Binding-site contacts:
Ligand atom C6B contacts residue ILE125 of chain 26.A at 3.3 Å (hydrophobic).
Ligand atom C31 contacts residue LEU103 of chain 26.A at 4.1 Å (hydrophobic).
Ligand atom C2C contacts residue ILE101 of chain 26.A at 4.2 Å (hydrophobic).
Ligand atom C2B contacts residue TYR147 of chain 26.A at 3.4 Å (hydrophobic).
Ligand atom C2C contacts residue MET217 of chain 26.A at 3.9 Å (hydrophobic).
Ligand atom C4A contacts residue MET146 of chain 26.A at 4.0 Å (hydrophobic).
Ligand atom C5A contacts residue TYR145 of chain 26.A at 3.7 Å (hydrophobic).
Ligand atom N2 contacts residue MET217 of chain 26.A at 3.1 Å (h-bond).
Ligand atom C4 contacts residue LEU103 of chain 26.A at 3.6 Å (hydrophobic).
Ligand atom CL1 contacts residue ILE239 of chain 26.A at 4.0 Å.
Ligand atom C3 contacts residue MET217 of chain 26.A at 4.2 Å (hydrophobic).
Ligand atom N3A contacts residue TYR147 of chain 26.A at 4.1 Å.
Ligand atom C5B contacts residue ILE125 of chain 26.A at 3.5 Å (hydrophobic).
Ligand atom O1B contacts residue ILE125 of chain 26.A at 4.1 Å.
Ligand atom C3B contacts residue ILE125 of chain 26.A at 4.3 Å (hydrophobic).
Ligand atom C2A contacts residue PHE182 of chain 26.A at 4.1 Å (hydrophobic).
Ligand atom C5B contacts residue ILE220 of chain 26.A at 4.3 Å (hydrophobic).
Ligand atom C3B contacts residue TYR147 of chain 26.A at 3.3 Å (hydrophobic).
Ligand atom C3C contacts residue ILE101 of chain 26.A at 3.8 Å (hydrophobic).
Ligand atom C5A contacts residue LEU127 of chain 26.A at 3.8 Å (hydrophobic).
Ligand atom C31 contacts residue MET195 of chain 26.A at 3.9 Å (hydrophobic).
Ligand atom C2A contacts residue ILE220 of chain 26.A at 4.1 Å (hydrophobic).
Ligand atom O1A contacts residue LEU127 of chain 26.A at 4.1 Å.
Ligand atom C3 contacts residue LEU103 of chain 26.A at 4.3 Å (hydrophobic).
Ligand atom CL2 contacts residue TYR147 of chain 26.A at 2.4 Å.
Ligand atom C2B contacts residue ILE125 of chain 26.A at 4.1 Å (hydrophobic).
Ligand atom C5 contacts residue MET217 of chain 26.A at 3.8 Å (hydrophobic).
Ligand atom N3A contacts residue PHE182 of chain 26.A at 4.1 Å.
Ligand atom N2 contacts residue ASN215 of chain 26.A at 4.0 Å.
Ligand atom O1A contacts residue ILE239 of chain 26.A at 4.3 Å.
Ligand atom C4A contacts residue TYR145 of chain 26.A at 3.7 Å (hydrophobic).
Ligand atom O1 contacts residue MET217 of chain 26.A at 2.7 Å (h-bond).
Ligand atom C2B contacts residue ILE184 of chain 26.A at 4.1 Å (hydrophobic).
Ligand atom C4B contacts residue ILE125 of chain 26.A at 4.0 Å (hydrophobic).
Ligand atom N3A contacts residue ILE220 of chain 26.A at 4.3 Å.
Ligand atom CL1 contacts residue ILE125 of chain 26.A at 3.7 Å.
Ligand atom C4B contacts residue ILE220 of chain 26.A at 4.2 Å (hydrophobic).
Ligand atom C1B contacts residue ILE125 of chain 26.A at 3.6 Å (hydrophobic).
Ligand atom CL2 contacts residue LEU187 of chain 26.A at 3.9 Å.
Ligand atom CL2 contacts residue ILE184 of chain 26.A at 4.2 Å.

Sequence of chain 26.A:
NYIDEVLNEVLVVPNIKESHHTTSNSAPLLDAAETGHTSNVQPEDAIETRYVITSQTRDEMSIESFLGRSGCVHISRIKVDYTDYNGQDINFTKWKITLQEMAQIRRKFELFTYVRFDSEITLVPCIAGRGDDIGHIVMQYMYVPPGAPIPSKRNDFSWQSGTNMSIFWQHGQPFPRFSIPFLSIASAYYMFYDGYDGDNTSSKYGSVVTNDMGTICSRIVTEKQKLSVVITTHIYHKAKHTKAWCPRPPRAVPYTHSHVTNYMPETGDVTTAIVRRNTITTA

This small molecule binds to this protein.
Small molecule (SMILES): Cc1cc(CCCOc2c(Cl)cc(C3=NCCO3)cc2Cl)on1